Sequence of chain 1.A:
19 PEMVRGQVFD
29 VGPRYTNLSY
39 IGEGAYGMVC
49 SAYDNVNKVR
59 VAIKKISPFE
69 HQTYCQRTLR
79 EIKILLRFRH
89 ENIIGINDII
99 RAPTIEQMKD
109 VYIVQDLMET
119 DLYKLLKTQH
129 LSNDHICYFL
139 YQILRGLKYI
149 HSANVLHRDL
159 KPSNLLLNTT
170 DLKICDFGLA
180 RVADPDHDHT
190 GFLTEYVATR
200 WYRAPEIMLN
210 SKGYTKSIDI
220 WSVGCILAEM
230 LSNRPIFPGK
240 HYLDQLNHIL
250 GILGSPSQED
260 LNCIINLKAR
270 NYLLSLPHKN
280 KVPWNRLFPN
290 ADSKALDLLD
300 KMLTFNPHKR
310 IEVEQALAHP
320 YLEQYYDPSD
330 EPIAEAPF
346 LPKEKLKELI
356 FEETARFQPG

The small molecule below binds the protein below.
Small molecule (SMILES): Nc1n[nH]c2cccc(Cl)c12

Binding-site contacts:
Ligand atom N3 contacts residue LEU178 of chain 1.A at 3.8 Å.
Ligand atom C6 contacts residue ASP175 of chain 1.A at 3.6 Å.
Ligand atom C7 contacts residue ILE64 of chain 1.A at 4.1 Å (hydrophobic).
Ligand atom C8 contacts residue ARG75 of chain 1.A at 3.9 Å.
Ligand atom CL1 contacts residue ILE64 of chain 1.A at 4.2 Å.
Ligand atom C9 contacts residue ARG75 of chain 1.A at 3.7 Å.
Ligand atom C9 contacts residue THR76 of chain 1.A at 4.0 Å.
Ligand atom N1 contacts residue ARG75 of chain 1.A at 3.1 Å (salt-bridge).
Ligand atom N1 contacts residue TYR72 of chain 1.A at 4.1 Å.
Ligand atom C8 contacts residue ILE64 of chain 1.A at 4.0 Å (hydrophobic).
Ligand atom C2 contacts residue ALA43 of chain 1.A at 3.0 Å (hydrophobic).
Ligand atom C7 contacts residue ARG75 of chain 1.A at 3.7 Å.
Ligand atom N4 contacts residue ALA43 of chain 1.A at 3.8 Å.
Ligand atom C6 contacts residue ARG75 of chain 1.A at 4.0 Å.
Ligand atom C11 contacts residue ARG75 of chain 1.A at 3.7 Å.
Ligand atom N4 contacts residue GLY177 of chain 1.A at 3.8 Å.
Ligand atom CL1 contacts residue THR76 of chain 1.A at 3.9 Å.
Ligand atom C5 contacts residue ASP175 of chain 1.A at 3.5 Å.
Ligand atom C5 contacts residue ALA43 of chain 1.A at 4.0 Å (hydrophobic).
Ligand atom N4 contacts residue LEU178 of chain 1.A at 3.8 Å.
Ligand atom N1 contacts residue ALA43 of chain 1.A at 3.2 Å.
Ligand atom C8 contacts residue THR76 of chain 1.A at 3.3 Å.
Ligand atom N3 contacts residue ALA43 of chain 1.A at 3.2 Å.
Ligand atom C7 contacts residue GLU79 of chain 1.A at 3.6 Å.
Ligand atom C7 contacts residue LYS62 of chain 1.A at 4.4 Å.
Ligand atom C6 contacts residue GLU79 of chain 1.A at 3.7 Å.
Ligand atom N4 contacts residue ASP175 of chain 1.A at 2.8 Å (salt-bridge).
Ligand atom C6 contacts residue GLY177 of chain 1.A at 3.8 Å.
Ligand atom C5 contacts residue GLY177 of chain 1.A at 3.9 Å.
Ligand atom C6 contacts residue LYS62 of chain 1.A at 4.3 Å.
Ligand atom CL1 contacts residue TYR72 of chain 1.A at 3.6 Å.
Ligand atom C11 contacts residue ALA43 of chain 1.A at 3.5 Å (hydrophobic).
Ligand atom C7 contacts residue THR76 of chain 1.A at 3.8 Å.
Ligand atom C2 contacts residue ARG75 of chain 1.A at 3.5 Å.
Ligand atom N3 contacts residue ASP175 of chain 1.A at 3.9 Å.
Ligand atom C5 contacts residue ARG75 of chain 1.A at 4.0 Å.
Ligand atom N3 contacts residue ARG75 of chain 1.A at 4.0 Å.
Ligand atom C9 contacts residue ALA43 of chain 1.A at 4.3 Å (hydrophobic).
Ligand atom CL1 contacts residue ARG75 of chain 1.A at 4.2 Å.
Ligand atom C9 contacts residue TYR72 of chain 1.A at 4.4 Å (hydrophobic).